A protein and the small-molecule ligand that binds it are described below.
Small molecule (SMILES): COc1ccc(C[C@H](NC(=O)[C@H](C)N)C(=O)N[C@H](C(=O)N[C@@H](Cc2ccccc2)[C@@H](O)CC(=O)N[C@@H](C)C(=O)N[C@@H](CCSC)C(=O)N[C@H](C(=O)O)[C@@H](C)O)C(C)C)cc1

Binding-site contacts:
Ligand atom O contacts residue ASN51 of chain 1.A at 3.6 Å (h-bond).
Ligand atom OG1 contacts residue LYS9 of chain 1.A at 3.4 Å (salt-bridge).
Ligand atom OXT contacts residue LEU52 of chain 1.B at 3.6 Å.
Ligand atom CA contacts residue ASP30 of chain 1.B at 3.0 Å.
Ligand atom O contacts residue ARG53 of chain 1.A at 3.5 Å (salt-bridge).
Ligand atom CH contacts residue ASN26 of chain 1.B at 3.2 Å.
Ligand atom OH contacts residue ASN26 of chain 1.B at 2.8 Å (h-bond).
Ligand atom O contacts residue ASP30 of chain 1.B at 3.4 Å (salt-bridge).
Ligand atom CB contacts residue LEU92 of chain 1.B at 3.5 Å (hydrophobic).
Ligand atom CD1 contacts residue ARG53 of chain 1.A at 3.1 Å.
Ligand atom CG2 contacts residue ILE33 of chain 1.A at 3.5 Å (hydrophobic).
Ligand atom N contacts residue ARG53 of chain 1.B at 3.5 Å (salt-bridge).
Ligand atom CB contacts residue GLY28 of chain 1.B at 3.5 Å.
Ligand atom OH contacts residue ASN26 of chain 1.A at 3.2 Å (h-bond).
Ligand atom O contacts residue ARG53 of chain 1.B at 3.0 Å (salt-bridge).
Ligand atom C contacts residue ARG53 of chain 1.B at 3.4 Å.
Ligand atom CG2 contacts residue ASP30 of chain 1.B at 3.6 Å.
Ligand atom CD2 contacts residue LEU24 of chain 1.B at 3.4 Å (hydrophobic).
Ligand atom O contacts residue ASN26 of chain 1.B at 3.3 Å (h-bond).
Ligand atom O contacts residue GLY54 of chain 1.B at 3.4 Å.
Ligand atom N contacts residue GLY28 of chain 1.B at 3.4 Å (h-bond).
Ligand atom CD2 contacts residue GLY28 of chain 1.A at 3.5 Å.
Ligand atom O contacts residue ASP30 of chain 1.A at 3.5 Å (salt-bridge).
Ligand atom OXT contacts residue ASN51 of chain 1.B at 3.2 Å (h-bond).
Ligand atom CE1 contacts residue ARG53 of chain 1.A at 2.9 Å.
Ligand atom CZ contacts residue PRO89 of chain 1.B at 3.3 Å (hydrophobic).
Ligand atom CG1 contacts residue ILE33 of chain 1.A at 3.5 Å (hydrophobic).
Ligand atom O contacts residue LEU52 of chain 1.A at 3.0 Å.
Ligand atom O contacts residue ALA29 of chain 1.A at 3.6 Å.
Ligand atom O contacts residue ARG53 of chain 1.A at 3.5 Å (salt-bridge).
Ligand atom CB contacts residue ARG53 of chain 1.B at 3.2 Å.
Ligand atom N contacts residue GLY28 of chain 1.A at 3.5 Å (h-bond).
Ligand atom SD contacts residue ILE33 of chain 1.B at 3.4 Å.
Ligand atom CA contacts residue ARG53 of chain 1.B at 2.8 Å.
Ligand atom N contacts residue ASP30 of chain 1.A at 3.5 Å (salt-bridge).
Ligand atom CB contacts residue ASP30 of chain 1.B at 3.6 Å.
Ligand atom O contacts residue ASP30 of chain 1.B at 3.5 Å (salt-bridge).
Ligand atom N contacts residue ASN51 of chain 1.A at 3.0 Å (h-bond).
Ligand atom CA contacts residue GLY28 of chain 1.B at 3.2 Å.
Ligand atom OH contacts residue GLY28 of chain 1.A at 3.4 Å.

Sequence of chain 1.B:
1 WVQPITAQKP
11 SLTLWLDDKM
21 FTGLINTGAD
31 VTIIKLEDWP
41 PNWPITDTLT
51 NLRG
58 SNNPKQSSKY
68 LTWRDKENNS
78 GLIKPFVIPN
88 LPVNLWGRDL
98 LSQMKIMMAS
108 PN

Sequence of chain 1.A:
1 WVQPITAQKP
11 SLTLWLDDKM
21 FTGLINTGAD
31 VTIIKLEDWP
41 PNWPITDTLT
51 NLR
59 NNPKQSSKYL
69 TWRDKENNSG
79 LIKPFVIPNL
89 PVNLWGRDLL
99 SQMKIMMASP